Sequence of chain 1.A:
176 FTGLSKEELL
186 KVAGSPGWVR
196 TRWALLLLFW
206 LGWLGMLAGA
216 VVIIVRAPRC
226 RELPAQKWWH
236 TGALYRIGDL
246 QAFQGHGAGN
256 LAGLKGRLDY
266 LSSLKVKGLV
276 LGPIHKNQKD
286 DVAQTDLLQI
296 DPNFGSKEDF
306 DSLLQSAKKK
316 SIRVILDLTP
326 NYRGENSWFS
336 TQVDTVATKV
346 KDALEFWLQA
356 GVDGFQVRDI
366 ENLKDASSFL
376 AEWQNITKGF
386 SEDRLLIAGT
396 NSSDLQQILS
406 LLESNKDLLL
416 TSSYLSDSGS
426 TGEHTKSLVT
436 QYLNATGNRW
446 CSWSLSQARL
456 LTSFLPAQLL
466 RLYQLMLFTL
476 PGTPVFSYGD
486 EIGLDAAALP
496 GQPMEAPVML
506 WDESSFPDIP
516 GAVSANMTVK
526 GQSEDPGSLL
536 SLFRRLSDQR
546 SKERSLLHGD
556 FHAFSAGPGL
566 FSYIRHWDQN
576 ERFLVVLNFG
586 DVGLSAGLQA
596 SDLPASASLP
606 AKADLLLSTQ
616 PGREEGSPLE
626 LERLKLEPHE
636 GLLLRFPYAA

Binding-site contacts:
Ligand atom CBD contacts residue ARG197 of chain 1.A at 4.5 Å.
Ligand atom CBA contacts residue VAL398 of chain 1.B at 4.5 Å (hydrophobic).
Ligand atom CAK contacts residue ARG197 of chain 1.A at 3.8 Å.
Ligand atom OAG contacts residue HIS387 of chain 1.B at 3.7 Å.
Ligand atom OAF contacts residue GLN389 of chain 1.B at 4.2 Å.
Ligand atom CAZ contacts residue ARG197 of chain 1.A at 4.5 Å.
Ligand atom CBC contacts residue HIS387 of chain 1.B at 4.3 Å.
Ligand atom CAT contacts residue LEU390 of chain 1.B at 4.2 Å (hydrophobic).
Ligand atom CAQ contacts residue LEU201 of chain 1.A at 3.7 Å (hydrophobic).
Ligand atom OAG contacts residue GLN389 of chain 1.B at 4.2 Å.
Ligand atom CAD contacts residue HIS387 of chain 1.B at 4.0 Å.
Ligand atom CBA contacts residue 3PH1 of chain 1.J at 4.0 Å.
Ligand atom CAA contacts residue 3PH1 of chain 1.J at 3.9 Å.
Ligand atom CAI contacts residue ARG197 of chain 1.A at 4.3 Å.
Ligand atom CAQ contacts residue LEU200 of chain 1.A at 4.3 Å (hydrophobic).
Ligand atom CAR contacts residue LEU390 of chain 1.B at 4.0 Å (hydrophobic).
Ligand atom CAP contacts residue LEU201 of chain 1.A at 4.4 Å (hydrophobic).
Ligand atom CAJ contacts residue MET520 of chain 1.B at 3.8 Å (hydrophobic).
Ligand atom CAB contacts residue 3PH1 of chain 1.J at 3.8 Å.
Ligand atom CAE contacts residue MET520 of chain 1.B at 3.7 Å (hydrophobic).
Ligand atom CBC contacts residue LEU390 of chain 1.B at 4.0 Å (hydrophobic).
Ligand atom CAD contacts residue MET520 of chain 1.B at 3.6 Å (hydrophobic).
Ligand atom CAP contacts residue LEU200 of chain 1.A at 4.3 Å (hydrophobic).
Ligand atom OAW contacts residue LEU390 of chain 1.B at 4.5 Å.
Ligand atom CAL contacts residue GLN389 of chain 1.B at 4.0 Å.
Ligand atom CAY contacts residue LEU390 of chain 1.B at 4.2 Å (hydrophobic).
Ligand atom OAG contacts residue LEU390 of chain 1.B at 4.0 Å.
Ligand atom CBG contacts residue ARG197 of chain 1.A at 4.1 Å.
Ligand atom CAV contacts residue GLN521 of chain 1.B at 4.3 Å.
Ligand atom CAE contacts residue LEU519 of chain 1.B at 3.3 Å (hydrophobic).
Ligand atom CAQ contacts residue ARG197 of chain 1.A at 3.8 Å.

Sequence of chain 1.B:
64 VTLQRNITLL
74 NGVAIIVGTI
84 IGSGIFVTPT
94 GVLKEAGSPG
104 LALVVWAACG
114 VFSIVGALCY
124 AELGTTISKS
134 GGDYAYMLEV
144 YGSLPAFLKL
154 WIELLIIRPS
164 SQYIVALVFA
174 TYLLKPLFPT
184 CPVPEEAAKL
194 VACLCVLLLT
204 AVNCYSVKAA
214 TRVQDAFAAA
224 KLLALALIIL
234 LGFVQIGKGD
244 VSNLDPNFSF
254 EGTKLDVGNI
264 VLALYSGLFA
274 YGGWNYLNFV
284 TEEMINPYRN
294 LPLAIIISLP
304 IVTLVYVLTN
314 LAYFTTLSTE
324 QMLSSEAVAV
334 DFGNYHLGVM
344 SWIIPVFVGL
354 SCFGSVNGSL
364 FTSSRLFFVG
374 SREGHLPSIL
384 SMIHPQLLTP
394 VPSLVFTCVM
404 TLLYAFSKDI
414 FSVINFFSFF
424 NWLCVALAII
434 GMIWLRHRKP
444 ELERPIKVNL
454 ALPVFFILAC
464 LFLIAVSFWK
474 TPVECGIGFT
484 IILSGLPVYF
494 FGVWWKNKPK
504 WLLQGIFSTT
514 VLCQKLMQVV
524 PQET

The small molecule below binds the protein below.
Small molecule (SMILES): CC(C)CCC[C@@H](C)[C@H]1CC[C@H]2[C@@H]3CC=C4C[C@@H](OC(=O)CCC(=O)O)CC[C@]4(C)[C@H]3CC[C@]12C